Sequence of chain 1.A:
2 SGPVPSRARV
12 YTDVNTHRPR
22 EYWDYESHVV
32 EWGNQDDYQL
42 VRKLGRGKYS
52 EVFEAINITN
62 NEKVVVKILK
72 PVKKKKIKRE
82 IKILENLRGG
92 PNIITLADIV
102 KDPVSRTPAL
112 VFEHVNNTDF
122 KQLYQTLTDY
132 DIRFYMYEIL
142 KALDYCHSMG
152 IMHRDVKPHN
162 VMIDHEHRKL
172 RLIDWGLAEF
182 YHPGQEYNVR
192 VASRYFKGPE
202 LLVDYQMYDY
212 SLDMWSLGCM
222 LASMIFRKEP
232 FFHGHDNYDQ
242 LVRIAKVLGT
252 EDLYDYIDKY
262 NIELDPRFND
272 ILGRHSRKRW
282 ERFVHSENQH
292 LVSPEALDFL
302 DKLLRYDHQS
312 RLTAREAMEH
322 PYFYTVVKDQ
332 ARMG

Binding-site contacts:
Ligand atom NAI contacts residue LYS68 of chain 1.A at 4.3 Å.
Ligand atom CAN contacts residue MET163 of chain 1.A at 4.0 Å (hydrophobic).
Ligand atom BRAD contacts residue PHE113 of chain 1.A at 4.3 Å.
Ligand atom OAA contacts residue GLY46 of chain 1.A at 4.2 Å.
Ligand atom CAP contacts residue ILE174 of chain 1.A at 4.1 Å (hydrophobic).
Ligand atom BRAB contacts residue VAL66 of chain 1.A at 3.7 Å.
Ligand atom BRAC contacts residue ASN117 of chain 1.A at 3.4 Å.
Ligand atom BRAE contacts residue MET163 of chain 1.A at 4.1 Å.
Ligand atom BRAC contacts residue LEU45 of chain 1.A at 4.2 Å.
Ligand atom CAH contacts residue VAL53 of chain 1.A at 4.0 Å (hydrophobic).
Ligand atom BRAE contacts residue LEU45 of chain 1.A at 4.2 Å.
Ligand atom BRAD contacts residue ILE174 of chain 1.A at 3.9 Å.
Ligand atom CAG contacts residue LEU45 of chain 1.A at 4.4 Å (hydrophobic).
Ligand atom BRAC contacts residue VAL66 of chain 1.A at 3.9 Å.
Ligand atom BRAE contacts residue ASN117 of chain 1.A at 4.0 Å.
Ligand atom CAG contacts residue ARG47 of chain 1.A at 3.7 Å.
Ligand atom CAK contacts residue ILE174 of chain 1.A at 4.3 Å (hydrophobic).
Ligand atom CAF contacts residue LEU45 of chain 1.A at 4.0 Å (hydrophobic).
Ligand atom CAF contacts residue ARG47 of chain 1.A at 3.6 Å.
Ligand atom CAG contacts residue GLY48 of chain 1.A at 3.9 Å.
Ligand atom CAP contacts residue VAL53 of chain 1.A at 4.0 Å (hydrophobic).
Ligand atom BRAD contacts residue LYS68 of chain 1.A at 3.5 Å.
Ligand atom CAO contacts residue VAL53 of chain 1.A at 4.0 Å (hydrophobic).
Ligand atom CAM contacts residue ILE174 of chain 1.A at 3.6 Å (hydrophobic).
Ligand atom OAA contacts residue ARG47 of chain 1.A at 3.2 Å (salt-bridge).
Ligand atom CAL contacts residue MET163 of chain 1.A at 4.1 Å (hydrophobic).
Ligand atom CAF contacts residue GLY46 of chain 1.A at 3.7 Å.
Ligand atom CAL contacts residue VAL66 of chain 1.A at 4.1 Å (hydrophobic).
Ligand atom CAO contacts residue ILE174 of chain 1.A at 3.5 Å (hydrophobic).
Ligand atom BRAE contacts residue ASN118 of chain 1.A at 3.8 Å.
Ligand atom OAA contacts residue GLY48 of chain 1.A at 3.9 Å.
Ligand atom CAG contacts residue GLY46 of chain 1.A at 4.1 Å.
Ligand atom NAJ contacts residue ILE174 of chain 1.A at 4.2 Å.
Ligand atom NAI contacts residue ILE174 of chain 1.A at 3.6 Å.
Ligand atom NAJ contacts residue VAL53 of chain 1.A at 4.0 Å.
Ligand atom NAI contacts residue VAL53 of chain 1.A at 3.8 Å.
Ligand atom CAK contacts residue VAL66 of chain 1.A at 4.0 Å (hydrophobic).
Ligand atom CAG contacts residue VAL53 of chain 1.A at 3.7 Å (hydrophobic).
Ligand atom BRAB contacts residue ILE95 of chain 1.A at 4.2 Å.
Ligand atom NAQ contacts residue VAL53 of chain 1.A at 3.8 Å.

This protein binds this small molecule.
Small molecule (SMILES): OCCCn1nnc2c(Br)c(Br)c(Br)c(Br)c21